Sequence of chain 2.A:
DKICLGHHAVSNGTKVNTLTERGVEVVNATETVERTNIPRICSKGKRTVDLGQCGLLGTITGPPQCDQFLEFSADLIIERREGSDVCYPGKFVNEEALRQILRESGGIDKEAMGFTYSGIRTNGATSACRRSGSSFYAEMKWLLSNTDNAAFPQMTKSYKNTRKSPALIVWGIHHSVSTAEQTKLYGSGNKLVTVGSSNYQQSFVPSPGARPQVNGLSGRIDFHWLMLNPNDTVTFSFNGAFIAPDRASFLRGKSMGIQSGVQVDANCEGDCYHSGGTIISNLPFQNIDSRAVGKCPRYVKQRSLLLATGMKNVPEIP

This protein binds this small molecule.
Small molecule (SMILES): CC(=O)N[C@@H]1[C@@H](O)[C@H](O)[C@@H](CO)O[C@H]1O

Binding-site contacts:
Ligand atom C3 contacts residue ASN231 of chain 2.A at 3.4 Å.
Ligand atom N2 contacts residue ASN231 of chain 2.A at 2.4 Å (h-bond).
Ligand atom C6 contacts residue LYS160 of chain 2.A at 4.4 Å.
Ligand atom O5 contacts residue LYS160 of chain 2.A at 4.2 Å.
Ligand atom C8 contacts residue ASN231 of chain 2.A at 4.4 Å.
Ligand atom O6 contacts residue ASN231 of chain 2.A at 4.4 Å.
Ligand atom O5 contacts residue ASN231 of chain 2.A at 2.4 Å (h-bond).
Ligand atom O3 contacts residue ASN231 of chain 2.A at 4.3 Å.
Ligand atom C5 contacts residue ASN231 of chain 2.A at 3.6 Å.
Ligand atom C2 contacts residue ASN231 of chain 2.A at 1.9 Å.
Ligand atom O6 contacts residue LYS160 of chain 2.A at 3.1 Å (salt-bridge).
Ligand atom C7 contacts residue ASN231 of chain 2.A at 3.3 Å.
Ligand atom C4 contacts residue ASN231 of chain 2.A at 3.9 Å.
Ligand atom C1 contacts residue ASN231 of chain 2.A at 1.4 Å.
Ligand atom O7 contacts residue ASN231 of chain 2.A at 3.7 Å.